Sequence of chain 2.C:
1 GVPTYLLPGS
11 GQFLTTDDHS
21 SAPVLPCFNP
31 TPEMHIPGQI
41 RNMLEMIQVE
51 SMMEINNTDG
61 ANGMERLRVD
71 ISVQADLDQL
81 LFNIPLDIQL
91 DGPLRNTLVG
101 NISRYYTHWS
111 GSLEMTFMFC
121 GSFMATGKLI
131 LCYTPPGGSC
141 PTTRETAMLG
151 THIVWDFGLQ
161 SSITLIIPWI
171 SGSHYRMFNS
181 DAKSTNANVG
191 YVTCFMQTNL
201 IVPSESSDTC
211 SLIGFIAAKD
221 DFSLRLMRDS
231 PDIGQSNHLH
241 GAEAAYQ

This protein binds this small molecule.
Small molecule (SMILES): Cc1cc(CCCOc2c(C)cc(-c3noc(C(F)(F)F)n3)cc2C)on1

Binding-site contacts:
Ligand atom C2A contacts residue LEU220 of chain 2.A at 3.8 Å (hydrophobic).
Ligand atom C3B contacts residue ILE184 of chain 2.A at 3.5 Å (hydrophobic).
Ligand atom O1A contacts residue ILE121 of chain 2.A at 3.8 Å.
Ligand atom F2 contacts residue PHE147 of chain 2.A at 3.8 Å.
Ligand atom N1A contacts residue ILE119 of chain 2.A at 3.8 Å.
Ligand atom N3A contacts residue ILE184 of chain 2.A at 3.9 Å.
Ligand atom C4 contacts residue TYR193 of chain 2.A at 3.9 Å (hydrophobic).
Ligand atom F2 contacts residue ALA169 of chain 2.A at 3.6 Å.
Ligand atom C5 contacts residue TYR193 of chain 2.A at 4.0 Å (hydrophobic).
Ligand atom C3A contacts residue LEU220 of chain 2.A at 4.0 Å (hydrophobic).
Ligand atom F3 contacts residue ALA169 of chain 2.A at 3.7 Å.
Ligand atom C2B contacts residue ILE95 of chain 2.A at 3.8 Å (hydrophobic).
Ligand atom CM6 contacts residue TRP93 of chain 2.A at 3.7 Å (hydrophobic).
Ligand atom C6B contacts residue ILE119 of chain 2.A at 3.8 Å (hydrophobic).
Ligand atom CM6 contacts residue ILE119 of chain 2.A at 4.0 Å (hydrophobic).
Ligand atom N2 contacts residue PHE115 of chain 2.A at 3.7 Å.
Ligand atom O1A contacts residue LEU220 of chain 2.A at 3.4 Å.
Ligand atom C2B contacts residue ILE184 of chain 2.A at 3.8 Å (hydrophobic).
Ligand atom F2 contacts residue ALA145 of chain 2.A at 2.8 Å.
Ligand atom O1 contacts residue THR97 of chain 2.A at 3.8 Å.
Ligand atom C4 contacts residue ILE217 of chain 2.A at 4.0 Å (hydrophobic).
Ligand atom C6B contacts residue ILE95 of chain 2.A at 4.0 Å (hydrophobic).
Ligand atom C1B contacts residue ILE95 of chain 2.A at 3.6 Å (hydrophobic).
Ligand atom CM2 contacts residue ILE95 of chain 2.A at 4.0 Å (hydrophobic).
Ligand atom N3A contacts residue PHE147 of chain 2.A at 3.9 Å.
Ligand atom F1 contacts residue MET182 of chain 2.A at 3.2 Å.
Ligand atom F2 contacts residue VAL171 of chain 2.A at 3.9 Å.
Ligand atom C5B contacts residue ILE119 of chain 2.A at 3.9 Å (hydrophobic).
Ligand atom CM2 contacts residue PHE147 of chain 2.A at 3.8 Å (hydrophobic).
Ligand atom C1C contacts residue TYR193 of chain 2.A at 3.9 Å (hydrophobic).
Ligand atom F1 contacts residue VAL171 of chain 2.A at 3.8 Å.
Ligand atom N1A contacts residue LEU220 of chain 2.A at 3.3 Å.
Ligand atom O1B contacts residue ILE119 of chain 2.A at 3.9 Å.
Ligand atom O1 contacts residue PHE115 of chain 2.A at 3.4 Å.
Ligand atom F3 contacts residue PHE147 of chain 2.A at 3.5 Å.
Ligand atom CM2 contacts residue ILE184 of chain 2.A at 3.8 Å (hydrophobic).
Ligand atom F3 contacts residue VAL24 of chain 2.C at 3.3 Å.
Ligand atom N2 contacts residue THR97 of chain 2.A at 3.8 Å.
Ligand atom CM2 contacts residue ILE217 of chain 2.A at 3.4 Å (hydrophobic).
Ligand atom CM6 contacts residue ILE95 of chain 2.A at 3.9 Å (hydrophobic).

Sequence of chain 2.A:
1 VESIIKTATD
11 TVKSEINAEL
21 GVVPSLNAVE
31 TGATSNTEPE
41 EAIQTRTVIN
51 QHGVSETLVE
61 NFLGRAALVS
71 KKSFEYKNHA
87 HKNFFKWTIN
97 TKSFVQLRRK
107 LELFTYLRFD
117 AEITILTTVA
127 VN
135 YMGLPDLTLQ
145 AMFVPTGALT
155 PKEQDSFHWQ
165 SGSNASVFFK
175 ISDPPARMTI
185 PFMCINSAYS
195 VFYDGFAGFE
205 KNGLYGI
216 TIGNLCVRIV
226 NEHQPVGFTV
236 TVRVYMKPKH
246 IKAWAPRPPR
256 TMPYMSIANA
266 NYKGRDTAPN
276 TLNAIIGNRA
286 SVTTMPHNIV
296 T